Binding-site contacts:
Ligand atom NH2 contacts residue GLU26 of chain 1.B at 2.9 Å (salt-bridge).
Ligand atom C contacts residue SER83 of chain 1.B at 3.6 Å.
Ligand atom N contacts residue ASP171 of chain 1.B at 2.9 Å (salt-bridge).
Ligand atom CZ contacts residue PHE63 of chain 1.B at 3.7 Å (hydrophobic).
Ligand atom OXT contacts residue ILE82 of chain 1.B at 3.5 Å.
Ligand atom CG contacts residue GLY81 of chain 1.B at 3.2 Å.
Ligand atom CZ contacts residue TYR22 of chain 1.B at 3.4 Å (hydrophobic).
Ligand atom CA contacts residue GLY81 of chain 1.B at 3.7 Å.
Ligand atom C contacts residue ARG88 of chain 1.B at 3.5 Å.
Ligand atom CB contacts residue ASP171 of chain 1.B at 3.4 Å.
Ligand atom NH2 contacts residue SER19 of chain 1.B at 2.9 Å (h-bond).
Ligand atom O contacts residue THR132 of chain 1.B at 3.2 Å.
Ligand atom NH2 contacts residue TYR22 of chain 1.B at 3.4 Å.
Ligand atom NH1 contacts residue ASP21 of chain 1.B at 2.9 Å (salt-bridge).
Ligand atom OXT contacts residue SER83 of chain 1.B at 2.9 Å (h-bond).
Ligand atom NE contacts residue ALA80 of chain 1.B at 2.9 Å (h-bond).
Ligand atom CZ contacts residue ASP21 of chain 1.B at 3.7 Å.
Ligand atom NH1 contacts residue TYR22 of chain 1.B at 3.6 Å.
Ligand atom N contacts residue SER83 of chain 1.B at 3.0 Å (h-bond).
Ligand atom O contacts residue VAL133 of chain 1.B at 2.9 Å (h-bond).
Ligand atom NH2 contacts residue ASP21 of chain 1.B at 3.6 Å.
Ligand atom NE contacts residue TYR22 of chain 1.B at 3.4 Å.
Ligand atom CA contacts residue ASP171 of chain 1.B at 3.5 Å.
Ligand atom CG contacts residue ALA80 of chain 1.B at 3.6 Å (hydrophobic).
Ligand atom CD contacts residue TYR22 of chain 1.B at 3.5 Å (hydrophobic).
Ligand atom CG contacts residue PHE63 of chain 1.B at 3.7 Å (hydrophobic).
Ligand atom O contacts residue ARG88 of chain 1.B at 3.0 Å (salt-bridge).
Ligand atom N contacts residue GLY81 of chain 1.B at 2.7 Å (h-bond).
Ligand atom OXT contacts residue PHE63 of chain 1.B at 3.7 Å.
Ligand atom OXT contacts residue ARG88 of chain 1.B at 2.9 Å (salt-bridge).
Ligand atom NH1 contacts residue GLN129 of chain 1.B at 3.0 Å (h-bond).
Ligand atom OXT contacts residue GLY81 of chain 1.B at 3.5 Å (h-bond).
Ligand atom NE contacts residue PHE63 of chain 1.B at 3.4 Å.
Ligand atom CZ contacts residue ALA80 of chain 1.B at 3.6 Å (hydrophobic).
Ligand atom CA contacts residue SER83 of chain 1.B at 3.7 Å.
Ligand atom CD contacts residue GLN129 of chain 1.B at 3.5 Å.
Ligand atom NH2 contacts residue ALA80 of chain 1.B at 3.5 Å (h-bond).
Ligand atom NH1 contacts residue SER19 of chain 1.B at 3.7 Å.
Ligand atom CB contacts residue TYR22 of chain 1.B at 3.6 Å (hydrophobic).
Ligand atom CD contacts residue PHE63 of chain 1.B at 3.5 Å (hydrophobic).

Sequence of chain 1.B:
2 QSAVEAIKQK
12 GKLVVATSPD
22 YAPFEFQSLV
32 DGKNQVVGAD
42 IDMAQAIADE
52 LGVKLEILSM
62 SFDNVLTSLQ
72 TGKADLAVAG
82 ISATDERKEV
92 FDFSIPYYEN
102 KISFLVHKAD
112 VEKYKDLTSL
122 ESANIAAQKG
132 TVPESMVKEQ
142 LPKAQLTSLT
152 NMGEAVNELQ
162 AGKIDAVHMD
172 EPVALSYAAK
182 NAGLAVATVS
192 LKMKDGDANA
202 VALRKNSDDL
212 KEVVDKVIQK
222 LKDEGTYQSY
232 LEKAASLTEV

A protein and the small-molecule ligand that binds it are described below.
Small molecule (SMILES): NC(=[NH2+])NCCC[C@H](N)C(=O)O